The protein below binds the small molecule below.
Small molecule (SMILES): CC(=O)N[C@@H]1[C@@H](O)[C@H](O)[C@@H](CO)O[C@H]1O

Sequence of chain 1.A:
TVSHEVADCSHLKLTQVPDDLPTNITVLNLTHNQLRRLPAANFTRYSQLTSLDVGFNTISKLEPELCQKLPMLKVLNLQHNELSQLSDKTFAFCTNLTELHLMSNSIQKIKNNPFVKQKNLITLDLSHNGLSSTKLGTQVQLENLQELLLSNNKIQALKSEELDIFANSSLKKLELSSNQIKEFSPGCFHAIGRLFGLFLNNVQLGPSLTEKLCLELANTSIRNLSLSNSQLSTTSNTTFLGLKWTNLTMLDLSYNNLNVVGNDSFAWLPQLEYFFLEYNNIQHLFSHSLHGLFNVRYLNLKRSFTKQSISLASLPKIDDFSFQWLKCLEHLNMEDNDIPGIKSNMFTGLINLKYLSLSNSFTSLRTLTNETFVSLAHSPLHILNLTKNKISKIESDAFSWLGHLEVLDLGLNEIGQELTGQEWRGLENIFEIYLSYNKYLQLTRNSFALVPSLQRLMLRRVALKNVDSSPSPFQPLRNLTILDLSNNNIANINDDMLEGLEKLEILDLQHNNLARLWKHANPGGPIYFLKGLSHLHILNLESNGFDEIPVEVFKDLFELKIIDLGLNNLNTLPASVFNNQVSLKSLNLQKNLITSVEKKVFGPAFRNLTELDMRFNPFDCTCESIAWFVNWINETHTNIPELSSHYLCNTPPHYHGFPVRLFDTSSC

Binding-site contacts:
Ligand atom O6 contacts residue ASN173 of chain 1.A at 4.0 Å.
Ligand atom C4 contacts residue ASN173 of chain 1.A at 4.2 Å.
Ligand atom C3 contacts residue ASN173 of chain 1.A at 3.8 Å.
Ligand atom C5 contacts residue ASN173 of chain 1.A at 3.7 Å.
Ligand atom N2 contacts residue ASN173 of chain 1.A at 2.9 Å (h-bond).
Ligand atom O7 contacts residue ASN173 of chain 1.A at 4.2 Å.
Ligand atom C2 contacts residue ASN173 of chain 1.A at 2.5 Å.
Ligand atom C7 contacts residue ASN173 of chain 1.A at 3.8 Å.
Ligand atom C1 contacts residue ASN173 of chain 1.A at 1.4 Å.
Ligand atom O5 contacts residue ASN173 of chain 1.A at 2.4 Å (h-bond).